Sequence of chain 19.A:
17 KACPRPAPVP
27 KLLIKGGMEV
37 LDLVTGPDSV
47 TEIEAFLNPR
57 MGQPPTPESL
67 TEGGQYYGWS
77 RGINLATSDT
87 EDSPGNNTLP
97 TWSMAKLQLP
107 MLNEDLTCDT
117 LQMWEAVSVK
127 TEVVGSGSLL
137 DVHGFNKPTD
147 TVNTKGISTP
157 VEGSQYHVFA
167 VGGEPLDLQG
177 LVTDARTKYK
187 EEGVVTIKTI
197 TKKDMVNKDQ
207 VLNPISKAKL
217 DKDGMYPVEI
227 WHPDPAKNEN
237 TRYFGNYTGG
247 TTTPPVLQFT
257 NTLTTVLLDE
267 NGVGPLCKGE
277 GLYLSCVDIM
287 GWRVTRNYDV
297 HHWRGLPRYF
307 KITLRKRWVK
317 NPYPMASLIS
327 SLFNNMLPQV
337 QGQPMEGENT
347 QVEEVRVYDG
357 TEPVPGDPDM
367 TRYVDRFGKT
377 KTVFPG

Binding-site contacts:
Ligand atom C8 contacts residue TYR72 of chain 19.E at 4.1 Å (hydrophobic).
Ligand atom O1B contacts residue TYR72 of chain 19.E at 3.8 Å.
Ligand atom O4 contacts residue GLY78 of chain 19.E at 3.0 Å.
Ligand atom C3 contacts residue VAL296 of chain 19.E at 3.7 Å (hydrophobic).
Ligand atom O1A contacts residue TYR72 of chain 19.E at 3.5 Å.
Ligand atom C4 contacts residue GLY78 of chain 19.E at 3.3 Å.
Ligand atom O4 contacts residue ILE79 of chain 19.E at 3.5 Å (h-bond).
Ligand atom O4 contacts residue TYR72 of chain 19.E at 4.2 Å.
Ligand atom C3 contacts residue HIS298 of chain 19.E at 3.8 Å.
Ligand atom C4 contacts residue TYR72 of chain 19.E at 3.4 Å (hydrophobic).
Ligand atom N5 contacts residue TYR72 of chain 19.E at 3.1 Å (h-bond).
Ligand atom O1B contacts residue SER89 of chain 19.E at 4.1 Å.
Ligand atom O1B contacts residue ARG77 of chain 19.E at 2.8 Å (salt-bridge).
Ligand atom O6 contacts residue ASN93 of chain 19.E at 3.5 Å (h-bond).
Ligand atom O1A contacts residue GLY78 of chain 19.E at 3.3 Å (h-bond).
Ligand atom O4 contacts residue HIS298 of chain 19.E at 3.0 Å (h-bond).
Ligand atom O1B contacts residue ASN80 of chain 19.E at 4.2 Å.
Ligand atom C5 contacts residue TYR72 of chain 19.E at 3.4 Å (hydrophobic).
Ligand atom O3 contacts residue GLY78 of chain 19.E at 3.6 Å.
Ligand atom C1 contacts residue SER89 of chain 19.E at 4.2 Å.
Ligand atom C3 contacts residue GLY78 of chain 19.E at 4.0 Å.
Ligand atom C6 contacts residue ASN93 of chain 19.E at 3.4 Å.
Ligand atom C11 contacts residue ASP85 of chain 19.A at 3.8 Å.
Ligand atom O1A contacts residue ARG77 of chain 19.E at 3.1 Å (salt-bridge).
Ligand atom C1 contacts residue GLY78 of chain 19.E at 4.0 Å.
Ligand atom C5 contacts residue ASN93 of chain 19.E at 4.1 Å.
Ligand atom C7 contacts residue TYR72 of chain 19.E at 3.9 Å (hydrophobic).
Ligand atom C1 contacts residue ARG77 of chain 19.E at 3.4 Å.
Ligand atom C1 contacts residue TYR72 of chain 19.E at 3.8 Å (hydrophobic).
Ligand atom C8 contacts residue ARG77 of chain 19.E at 4.2 Å.
Ligand atom C2 contacts residue GLY78 of chain 19.E at 4.1 Å.
Ligand atom O4 contacts residue VAL296 of chain 19.E at 4.0 Å.
Ligand atom O10 contacts residue ASN293 of chain 19.E at 3.9 Å.
Ligand atom C3 contacts residue GLY78 of chain 19.E at 4.0 Å.
Ligand atom O1A contacts residue SER89 of chain 19.E at 3.4 Å (h-bond).
Ligand atom O4 contacts residue THR291 of chain 19.E at 3.4 Å.
Ligand atom C4 contacts residue HIS298 of chain 19.E at 3.6 Å.
Ligand atom C6 contacts residue TYR72 of chain 19.E at 3.3 Å (hydrophobic).
Ligand atom O10 contacts residue THR291 of chain 19.E at 3.8 Å.
Ligand atom O8 contacts residue TYR72 of chain 19.E at 3.5 Å (h-bond).

Sequence of chain 19.E:
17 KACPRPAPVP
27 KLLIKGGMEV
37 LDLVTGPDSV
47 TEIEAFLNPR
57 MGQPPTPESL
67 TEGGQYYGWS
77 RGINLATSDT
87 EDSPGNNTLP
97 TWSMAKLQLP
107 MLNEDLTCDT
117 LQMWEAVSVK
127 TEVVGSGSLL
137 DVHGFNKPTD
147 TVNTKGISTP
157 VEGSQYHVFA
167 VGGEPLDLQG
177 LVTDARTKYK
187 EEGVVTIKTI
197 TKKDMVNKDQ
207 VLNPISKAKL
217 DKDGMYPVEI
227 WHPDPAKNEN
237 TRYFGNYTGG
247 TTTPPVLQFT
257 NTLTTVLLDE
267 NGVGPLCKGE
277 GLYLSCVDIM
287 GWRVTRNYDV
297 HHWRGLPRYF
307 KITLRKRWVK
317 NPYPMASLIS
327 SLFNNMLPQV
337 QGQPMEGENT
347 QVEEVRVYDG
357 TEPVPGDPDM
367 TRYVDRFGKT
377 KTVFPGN

The small molecule below binds the protein below.
Small molecule (SMILES): CC(=O)N[C@@H]1[C@@H](O[C@@H]2O[C@H](CO)[C@H](O)[C@H](O[C@]3(C(=O)O)C[C@H](O)[C@@H](NC(C)=O)[C@H]([C@H](O)[C@H](O)CO)O3)[C@H]2O)[C@H](O)[C@@H](CO[C@]2(C(=O)O)C[C@H](O)[C@@H](NC(C)=O)[C@H]([C@H](O)[C@H](O)CO)O2)O[C@H]1O